Sequence of chain 1.B:
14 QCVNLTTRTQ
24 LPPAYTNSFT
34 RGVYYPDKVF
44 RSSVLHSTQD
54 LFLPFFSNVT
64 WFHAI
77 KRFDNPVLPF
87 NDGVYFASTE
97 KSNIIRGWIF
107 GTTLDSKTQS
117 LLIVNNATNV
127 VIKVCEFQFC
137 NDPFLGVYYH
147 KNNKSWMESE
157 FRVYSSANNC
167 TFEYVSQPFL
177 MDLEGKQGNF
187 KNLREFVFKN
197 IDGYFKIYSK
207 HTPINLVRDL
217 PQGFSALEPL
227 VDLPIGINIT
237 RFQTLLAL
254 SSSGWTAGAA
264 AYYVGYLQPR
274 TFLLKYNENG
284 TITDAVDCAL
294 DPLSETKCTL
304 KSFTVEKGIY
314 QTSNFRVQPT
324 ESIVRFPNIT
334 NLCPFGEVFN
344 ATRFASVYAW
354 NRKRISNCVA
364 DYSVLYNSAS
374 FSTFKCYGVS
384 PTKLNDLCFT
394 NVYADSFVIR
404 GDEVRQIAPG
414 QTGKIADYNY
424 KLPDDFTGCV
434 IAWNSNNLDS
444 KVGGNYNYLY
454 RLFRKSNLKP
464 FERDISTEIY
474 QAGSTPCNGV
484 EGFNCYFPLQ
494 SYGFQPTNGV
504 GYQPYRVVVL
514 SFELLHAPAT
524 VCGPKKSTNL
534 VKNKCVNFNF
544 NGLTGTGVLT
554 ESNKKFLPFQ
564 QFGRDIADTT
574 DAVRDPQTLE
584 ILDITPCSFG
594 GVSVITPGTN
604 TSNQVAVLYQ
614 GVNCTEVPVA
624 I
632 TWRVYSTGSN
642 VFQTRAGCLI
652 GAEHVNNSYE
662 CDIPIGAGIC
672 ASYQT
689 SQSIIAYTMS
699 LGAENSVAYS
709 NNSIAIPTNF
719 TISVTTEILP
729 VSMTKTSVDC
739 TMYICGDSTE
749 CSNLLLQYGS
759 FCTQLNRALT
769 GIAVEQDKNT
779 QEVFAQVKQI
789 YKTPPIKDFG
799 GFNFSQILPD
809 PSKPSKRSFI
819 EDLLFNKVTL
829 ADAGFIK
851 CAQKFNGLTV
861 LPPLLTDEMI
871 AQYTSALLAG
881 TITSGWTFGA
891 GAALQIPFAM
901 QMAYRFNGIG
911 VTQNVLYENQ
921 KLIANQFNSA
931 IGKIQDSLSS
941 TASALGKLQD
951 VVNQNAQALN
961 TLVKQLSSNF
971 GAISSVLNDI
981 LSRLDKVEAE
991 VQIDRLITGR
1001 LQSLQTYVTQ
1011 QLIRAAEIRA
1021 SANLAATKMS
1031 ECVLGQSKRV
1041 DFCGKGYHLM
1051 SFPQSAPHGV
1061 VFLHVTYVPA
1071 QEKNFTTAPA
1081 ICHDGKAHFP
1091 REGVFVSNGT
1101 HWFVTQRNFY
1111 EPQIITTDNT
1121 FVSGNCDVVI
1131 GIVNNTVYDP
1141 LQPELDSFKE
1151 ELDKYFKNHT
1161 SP

A protein and the small-molecule ligand that binds it are described below.
Small molecule (SMILES): CC(=O)N[C@H]1[C@H](O[C@H]2[C@H](O)[C@@H](NC(C)=O)CO[C@@H]2CO)O[C@H](CO)[C@@H](O)[C@@H]1O

Binding-site contacts:
Ligand atom C3 contacts residue ASN282 of chain 1.B at 3.9 Å.
Ligand atom O7 contacts residue ASN282 of chain 1.B at 3.9 Å.
Ligand atom C4 contacts residue ASN282 of chain 1.B at 4.3 Å.
Ligand atom C7 contacts residue ASN282 of chain 1.B at 3.6 Å.
Ligand atom C5 contacts residue ASN282 of chain 1.B at 3.7 Å.
Ligand atom O5 contacts residue ASN282 of chain 1.B at 2.4 Å (h-bond).
Ligand atom C8 contacts residue ASN282 of chain 1.B at 4.0 Å.
Ligand atom C5 contacts residue LYS558 of chain 1.A at 3.9 Å.
Ligand atom O5 contacts residue LYS558 of chain 1.A at 3.5 Å (salt-bridge).
Ligand atom C2 contacts residue ASN282 of chain 1.B at 2.6 Å.
Ligand atom C1 contacts residue LYS558 of chain 1.A at 3.3 Å.
Ligand atom N2 contacts residue ASN282 of chain 1.B at 3.0 Å (h-bond).
Ligand atom C1 contacts residue ASN282 of chain 1.B at 1.5 Å.
Ligand atom C8 contacts residue GLU281 of chain 1.B at 3.3 Å.

Sequence of chain 1.A:
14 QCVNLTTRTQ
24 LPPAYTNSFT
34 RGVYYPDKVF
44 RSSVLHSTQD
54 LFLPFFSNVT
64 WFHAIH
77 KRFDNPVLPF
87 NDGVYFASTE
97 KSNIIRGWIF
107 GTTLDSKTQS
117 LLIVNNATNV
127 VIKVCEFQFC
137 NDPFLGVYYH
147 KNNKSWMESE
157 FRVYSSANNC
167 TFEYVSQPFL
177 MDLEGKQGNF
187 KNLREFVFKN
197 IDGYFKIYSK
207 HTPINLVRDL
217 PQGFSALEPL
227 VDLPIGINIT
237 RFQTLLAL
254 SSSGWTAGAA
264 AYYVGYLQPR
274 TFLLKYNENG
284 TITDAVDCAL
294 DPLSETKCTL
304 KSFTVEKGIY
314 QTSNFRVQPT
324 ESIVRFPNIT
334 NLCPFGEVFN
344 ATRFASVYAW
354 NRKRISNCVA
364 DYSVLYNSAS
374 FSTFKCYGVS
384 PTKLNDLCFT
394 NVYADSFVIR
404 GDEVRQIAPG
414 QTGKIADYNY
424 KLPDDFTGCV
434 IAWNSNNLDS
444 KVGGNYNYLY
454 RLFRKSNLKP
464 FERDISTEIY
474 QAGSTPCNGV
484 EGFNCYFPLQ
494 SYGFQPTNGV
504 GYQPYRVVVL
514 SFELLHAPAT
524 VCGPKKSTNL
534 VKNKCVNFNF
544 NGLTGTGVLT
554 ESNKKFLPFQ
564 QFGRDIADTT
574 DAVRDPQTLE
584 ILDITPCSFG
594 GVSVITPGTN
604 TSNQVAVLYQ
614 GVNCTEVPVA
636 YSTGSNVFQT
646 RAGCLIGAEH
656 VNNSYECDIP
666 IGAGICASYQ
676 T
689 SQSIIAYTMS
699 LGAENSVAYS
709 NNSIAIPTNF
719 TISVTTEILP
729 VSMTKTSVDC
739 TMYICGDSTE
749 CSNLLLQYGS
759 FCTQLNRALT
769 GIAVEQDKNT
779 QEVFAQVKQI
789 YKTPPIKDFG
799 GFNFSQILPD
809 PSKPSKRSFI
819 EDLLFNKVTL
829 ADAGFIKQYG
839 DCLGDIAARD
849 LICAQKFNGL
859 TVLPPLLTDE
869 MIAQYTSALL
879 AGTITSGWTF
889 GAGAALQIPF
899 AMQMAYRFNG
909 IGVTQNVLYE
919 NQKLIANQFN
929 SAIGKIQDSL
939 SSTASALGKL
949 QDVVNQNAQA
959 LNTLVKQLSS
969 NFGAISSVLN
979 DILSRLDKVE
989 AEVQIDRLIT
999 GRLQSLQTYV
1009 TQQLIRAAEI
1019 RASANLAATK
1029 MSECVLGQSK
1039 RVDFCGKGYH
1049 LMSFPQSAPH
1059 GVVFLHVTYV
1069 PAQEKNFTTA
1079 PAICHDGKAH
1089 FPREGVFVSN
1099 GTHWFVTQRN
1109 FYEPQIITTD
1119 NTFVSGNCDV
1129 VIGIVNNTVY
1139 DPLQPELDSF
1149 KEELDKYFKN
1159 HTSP